Sequence of chain 1.A:
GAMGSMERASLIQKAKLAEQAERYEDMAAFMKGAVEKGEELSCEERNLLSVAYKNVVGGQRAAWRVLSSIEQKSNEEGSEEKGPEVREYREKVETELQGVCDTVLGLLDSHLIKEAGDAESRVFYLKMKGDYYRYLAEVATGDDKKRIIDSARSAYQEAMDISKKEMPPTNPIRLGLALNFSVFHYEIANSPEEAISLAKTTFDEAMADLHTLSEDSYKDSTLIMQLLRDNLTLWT

This protein binds this small molecule.
Small molecule (SMILES): [H]/N=C(/N)c1cc2c(N[C@@H](C)CN)cc(CS)cc2s1

Sequence of chain 1.B:
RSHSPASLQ

Binding-site contacts:
Ligand atom C14 contacts residue LEU9 of chain 1.B at 3.3 Å (hydrophobic).
Ligand atom C17 contacts residue LEU48 of chain 1.A at 4.4 Å (hydrophobic).
Ligand atom S01 contacts residue GLU44 of chain 1.A at 3.6 Å.
Ligand atom C02 contacts residue ASN47 of chain 1.A at 3.8 Å.
Ligand atom S09 contacts residue GLN10 of chain 1.B at 4.4 Å.
Ligand atom C08 contacts residue ASN47 of chain 1.A at 4.3 Å.
Ligand atom C11 contacts residue LEU9 of chain 1.B at 4.4 Å (hydrophobic).
Ligand atom N18 contacts residue VAL51 of chain 1.A at 3.9 Å.
Ligand atom C14 contacts residue SER8 of chain 1.B at 4.1 Å.
Ligand atom C05 contacts residue ASN47 of chain 1.A at 4.0 Å.
Ligand atom C14 contacts residue ASP220 of chain 1.A at 4.3 Å.
Ligand atom C17 contacts residue GLU19 of chain 1.A at 3.7 Å.
Ligand atom C11 contacts residue GLN10 of chain 1.B at 4.3 Å.
Ligand atom C11 contacts residue SER8 of chain 1.B at 3.7 Å.
Ligand atom C15 contacts residue SER8 of chain 1.B at 4.1 Å.
Ligand atom C16 contacts residue ASN47 of chain 1.A at 4.3 Å.
Ligand atom N19 contacts residue GLU19 of chain 1.A at 2.8 Å (salt-bridge).
Ligand atom S09 contacts residue ASN47 of chain 1.A at 3.3 Å (h-bond).
Ligand atom S09 contacts residue GLU44 of chain 1.A at 3.6 Å.
Ligand atom C12 contacts residue SER8 of chain 1.B at 4.0 Å.
Ligand atom C12 contacts residue ASP220 of chain 1.A at 4.0 Å.
Ligand atom S09 contacts residue CYS43 of chain 1.A at 2.0 Å (h-bond).
Ligand atom C03 contacts residue ASN47 of chain 1.A at 4.1 Å.
Ligand atom C08 contacts residue GLU44 of chain 1.A at 4.4 Å.
Ligand atom C06 contacts residue ASN47 of chain 1.A at 3.7 Å.
Ligand atom C07 contacts residue ASN47 of chain 1.A at 3.5 Å.
Ligand atom N13 contacts residue SER8 of chain 1.B at 3.9 Å.
Ligand atom C07 contacts residue GLU44 of chain 1.A at 3.4 Å.
Ligand atom C08 contacts residue CYS43 of chain 1.A at 3.7 Å (hydrophobic).
Ligand atom N19 contacts residue LEU48 of chain 1.A at 3.7 Å.
Ligand atom N18 contacts residue SER8 of chain 1.B at 4.4 Å.
Ligand atom C02 contacts residue GLU44 of chain 1.A at 4.0 Å.
Ligand atom N18 contacts residue GLU19 of chain 1.A at 3.0 Å (salt-bridge).
Ligand atom C06 contacts residue GLU44 of chain 1.A at 4.5 Å.
Ligand atom S01 contacts residue ASN47 of chain 1.A at 3.9 Å.
Ligand atom C07 contacts residue CYS43 of chain 1.A at 4.4 Å (hydrophobic).
Ligand atom C04 contacts residue ASN47 of chain 1.A at 4.2 Å.
Ligand atom C14 contacts residue GLN10 of chain 1.B at 2.8 Å.